Sequence of chain 2.D:
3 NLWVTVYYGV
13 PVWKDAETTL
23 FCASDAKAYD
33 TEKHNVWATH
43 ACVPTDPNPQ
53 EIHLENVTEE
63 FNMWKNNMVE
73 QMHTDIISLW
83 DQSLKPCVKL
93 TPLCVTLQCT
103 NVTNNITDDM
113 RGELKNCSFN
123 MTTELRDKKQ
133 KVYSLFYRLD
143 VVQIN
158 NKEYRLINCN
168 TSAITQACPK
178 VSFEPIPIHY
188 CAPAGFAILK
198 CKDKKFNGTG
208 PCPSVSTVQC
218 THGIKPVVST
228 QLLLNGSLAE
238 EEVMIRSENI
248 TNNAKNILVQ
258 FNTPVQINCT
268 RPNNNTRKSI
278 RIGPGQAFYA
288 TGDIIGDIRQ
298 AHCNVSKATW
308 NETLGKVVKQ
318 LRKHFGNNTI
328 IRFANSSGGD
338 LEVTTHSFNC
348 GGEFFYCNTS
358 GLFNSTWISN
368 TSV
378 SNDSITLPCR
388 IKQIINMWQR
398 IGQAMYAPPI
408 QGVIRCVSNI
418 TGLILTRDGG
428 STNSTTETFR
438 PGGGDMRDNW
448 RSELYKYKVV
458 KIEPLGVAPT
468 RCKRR

Binding-site contacts:
Ligand atom C7 contacts residue SER334 of chain 2.D at 4.1 Å.
Ligand atom N2 contacts residue ASN332 of chain 2.D at 2.9 Å (h-bond).
Ligand atom O2 contacts residue BMA3 of chain 2.U at 4.3 Å.
Ligand atom C2 contacts residue SER357 of chain 2.D at 3.9 Å.
Ligand atom N2 contacts residue SER333 of chain 2.D at 4.2 Å.
Ligand atom C1 contacts residue SER357 of chain 2.D at 3.9 Å.
Ligand atom C7 contacts residue SER333 of chain 2.D at 3.2 Å.
Ligand atom C7 contacts residue ASN332 of chain 2.D at 3.5 Å.
Ligand atom O4 contacts residue BMA3 of chain 2.U at 4.5 Å.
Ligand atom C3 contacts residue ASN332 of chain 2.D at 3.8 Å.
Ligand atom C4 contacts residue ASN332 of chain 2.D at 4.2 Å.
Ligand atom C1 contacts residue NAG1 of chain 2.U at 4.2 Å.
Ligand atom C4 contacts residue NAG1 of chain 2.U at 4.4 Å.
Ligand atom C5 contacts residue NAG2 of chain 2.U at 4.2 Å.
Ligand atom C6 contacts residue NAG2 of chain 2.U at 3.7 Å.
Ligand atom O7 contacts residue ASN332 of chain 2.D at 3.6 Å.
Ligand atom O2 contacts residue NAG2 of chain 2.U at 4.3 Å.
Ligand atom O6 contacts residue NAG2 of chain 2.U at 3.7 Å.
Ligand atom O7 contacts residue NAG2 of chain 2.U at 3.2 Å (h-bond).
Ligand atom C7 contacts residue NAG2 of chain 2.U at 4.2 Å.
Ligand atom C8 contacts residue GLY335 of chain 2.D at 4.2 Å.
Ligand atom O5 contacts residue NAG1 of chain 2.U at 3.5 Å (h-bond).
Ligand atom C8 contacts residue SER333 of chain 2.D at 3.4 Å.
Ligand atom O6 contacts residue NAG1 of chain 2.U at 2.3 Å (h-bond).
Ligand atom C2 contacts residue ASN332 of chain 2.D at 2.4 Å.
Ligand atom O3 contacts residue NAG1 of chain 2.U at 4.3 Å.
Ligand atom C5 contacts residue ASN332 of chain 2.D at 3.7 Å.
Ligand atom O4 contacts residue NAG2 of chain 2.U at 3.8 Å.
Ligand atom C8 contacts residue SER334 of chain 2.D at 3.6 Å.
Ligand atom C6 contacts residue NAG1 of chain 2.U at 3.2 Å.
Ligand atom O7 contacts residue SER334 of chain 2.D at 3.6 Å.
Ligand atom N2 contacts residue SER357 of chain 2.D at 4.0 Å.
Ligand atom C5 contacts residue NAG1 of chain 2.U at 3.2 Å.
Ligand atom O7 contacts residue SER333 of chain 2.D at 2.9 Å (h-bond).
Ligand atom O5 contacts residue ASN332 of chain 2.D at 2.4 Å (h-bond).
Ligand atom O5 contacts residue SER357 of chain 2.D at 4.5 Å.
Ligand atom C1 contacts residue ASN332 of chain 2.D at 1.4 Å.

The protein below binds the small molecule below.
Small molecule (SMILES): CC(=O)N[C@H]1[C@H](O[C@H]2[C@H](O)[C@@H](NC(C)=O)CO[C@@H]2CO)O[C@H](CO)[C@@H](O[C@@H]2O[C@H](CO)[C@@H](O)[C@H](O[C@H]3O[C@H](CO)[C@@H](O)[C@H](O)[C@@H]3O)[C@@H]2O)[C@@H]1O